Sequence of chain 2.B:
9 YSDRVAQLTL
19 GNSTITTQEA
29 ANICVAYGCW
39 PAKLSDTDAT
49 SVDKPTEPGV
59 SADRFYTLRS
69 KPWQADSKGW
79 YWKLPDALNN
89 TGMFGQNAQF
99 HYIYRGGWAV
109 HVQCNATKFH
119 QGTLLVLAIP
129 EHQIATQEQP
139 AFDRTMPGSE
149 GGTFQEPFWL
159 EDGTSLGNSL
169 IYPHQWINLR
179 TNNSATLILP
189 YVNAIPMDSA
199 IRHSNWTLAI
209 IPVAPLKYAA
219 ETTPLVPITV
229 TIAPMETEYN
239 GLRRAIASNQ

The small molecule below binds the protein below.
Small molecule (SMILES): Nc1ncnc2c1ncn2[C@@H]1O[C@H](COP(=O)=O)[C@@H](O[P](=O)(O)OC[C@H]2O[C@@H](n3ccc(=O)[nH]c3=O)[C@H](O)[C@@H]2O)[C@H]1O

Binding-site contacts:
Ligand atom O2' contacts residue TRP38 of chain 2.B at 4.2 Å.
Ligand atom C8 contacts residue TRP38 of chain 2.B at 4.3 Å (hydrophobic).
Ligand atom C2 contacts residue TRP38 of chain 2.B at 3.1 Å (hydrophobic).
Ligand atom N3 contacts residue TRP38 of chain 2.B at 3.2 Å.
Ligand atom N7 contacts residue TRP38 of chain 2.B at 4.2 Å.
Ligand atom N6 contacts residue TRP38 of chain 2.B at 4.0 Å.
Ligand atom N9 contacts residue TRP38 of chain 2.B at 3.7 Å.
Ligand atom C5 contacts residue TRP38 of chain 2.B at 3.7 Å (hydrophobic).
Ligand atom C4 contacts residue TRP38 of chain 2.B at 3.5 Å (hydrophobic).
Ligand atom C6 contacts residue TRP38 of chain 2.B at 3.6 Å (hydrophobic).
Ligand atom N1 contacts residue TRP38 of chain 2.B at 3.3 Å.
Ligand atom C1' contacts residue TRP38 of chain 2.B at 4.0 Å (hydrophobic).